Sequence of chain 1.E:
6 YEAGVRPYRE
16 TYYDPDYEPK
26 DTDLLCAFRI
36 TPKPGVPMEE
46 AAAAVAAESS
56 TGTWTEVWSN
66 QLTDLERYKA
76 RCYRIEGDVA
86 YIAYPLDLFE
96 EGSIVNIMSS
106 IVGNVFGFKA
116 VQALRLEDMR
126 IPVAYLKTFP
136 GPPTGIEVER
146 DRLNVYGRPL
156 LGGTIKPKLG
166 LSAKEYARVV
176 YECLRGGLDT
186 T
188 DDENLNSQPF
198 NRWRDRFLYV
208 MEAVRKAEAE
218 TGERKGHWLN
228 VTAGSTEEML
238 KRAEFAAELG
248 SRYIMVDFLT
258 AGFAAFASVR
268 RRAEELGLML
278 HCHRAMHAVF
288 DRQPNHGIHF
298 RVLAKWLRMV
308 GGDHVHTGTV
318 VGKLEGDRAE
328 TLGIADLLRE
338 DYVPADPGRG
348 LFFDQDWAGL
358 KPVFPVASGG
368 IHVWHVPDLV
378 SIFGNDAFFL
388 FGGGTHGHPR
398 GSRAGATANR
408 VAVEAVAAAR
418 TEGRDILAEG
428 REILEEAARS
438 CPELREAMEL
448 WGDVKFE

Sequence of chain 2.H:
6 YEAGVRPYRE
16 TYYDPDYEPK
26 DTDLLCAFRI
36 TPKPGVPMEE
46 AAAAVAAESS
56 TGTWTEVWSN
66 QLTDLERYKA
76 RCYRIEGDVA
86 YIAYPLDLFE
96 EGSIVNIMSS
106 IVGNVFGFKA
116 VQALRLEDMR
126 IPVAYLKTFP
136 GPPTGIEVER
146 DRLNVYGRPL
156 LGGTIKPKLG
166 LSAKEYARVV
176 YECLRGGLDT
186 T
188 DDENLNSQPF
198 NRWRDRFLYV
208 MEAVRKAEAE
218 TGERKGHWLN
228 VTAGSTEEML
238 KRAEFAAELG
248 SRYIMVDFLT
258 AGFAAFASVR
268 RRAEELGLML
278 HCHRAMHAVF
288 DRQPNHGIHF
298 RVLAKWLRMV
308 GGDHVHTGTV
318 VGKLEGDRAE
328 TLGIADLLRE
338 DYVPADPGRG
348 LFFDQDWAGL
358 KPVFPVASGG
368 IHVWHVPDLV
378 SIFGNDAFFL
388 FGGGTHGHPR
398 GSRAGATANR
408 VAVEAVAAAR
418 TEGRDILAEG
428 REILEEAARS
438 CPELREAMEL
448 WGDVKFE

This small molecule binds to this protein.
Small molecule (SMILES): O=C(O)[C@@](O)(COP(=O)(O)O)[C@H](O)[C@H](O)COP(=O)(O)O

Binding-site contacts:
Ligand atom O2 contacts residue MG1 of chain 2.X at 2.4 Å.
Ligand atom C2 contacts residue MG1 of chain 2.X at 2.9 Å.
Ligand atom O7 contacts residue LYS320 of chain 2.H at 3.0 Å (salt-bridge).
Ligand atom O2P contacts residue GLY390 of chain 2.H at 2.7 Å (h-bond).
Ligand atom O4 contacts residue SER365 of chain 2.H at 3.0 Å (h-bond).
Ligand atom O6 contacts residue ASP189 of chain 2.H at 2.9 Å (salt-bridge).
Ligand atom O1P contacts residue GLY366 of chain 2.H at 3.5 Å.
Ligand atom O4P contacts residue ARG281 of chain 2.H at 3.1 Å (salt-bridge).
Ligand atom O1P contacts residue TRP59 of chain 1.E at 3.3 Å.
Ligand atom O2 contacts residue THR159 of chain 2.H at 2.9 Å (h-bond).
Ligand atom O1 contacts residue LYS161 of chain 2.H at 3.1 Å (salt-bridge).
Ligand atom O2 contacts residue ASP189 of chain 2.H at 3.2 Å (salt-bridge).
Ligand atom O2 contacts residue KCX187 of chain 2.H at 3.3 Å (h-bond).
Ligand atom O2P contacts residue THR58 of chain 1.E at 2.6 Å (h-bond).
Ligand atom C contacts residue ASN109 of chain 1.E at 3.5 Å.
Ligand atom O7 contacts residue GLU53 of chain 1.E at 3.5 Å (salt-bridge).
Ligand atom O6 contacts residue ASN109 of chain 1.E at 3.1 Å (h-bond).
Ligand atom O6 contacts residue LYS163 of chain 2.H at 2.9 Å (salt-bridge).
Ligand atom O6 contacts residue GLU190 of chain 2.H at 3.1 Å (salt-bridge).
Ligand atom C contacts residue LYS161 of chain 2.H at 3.5 Å.
Ligand atom O3 contacts residue ASN109 of chain 1.E at 3.4 Å (h-bond).
Ligand atom O2P contacts residue LYS161 of chain 2.H at 3.4 Å.
Ligand atom O5P contacts residue ARG281 of chain 2.H at 2.7 Å (salt-bridge).
Ligand atom O3 contacts residue KCX187 of chain 2.H at 2.5 Å (h-bond).
Ligand atom O1P contacts residue LYS320 of chain 2.H at 2.9 Å (salt-bridge).
Ligand atom O3P contacts residue GLY389 of chain 2.H at 2.9 Å (h-bond).
Ligand atom O6P contacts residue HIS313 of chain 2.H at 2.6 Å (h-bond).
Ligand atom C contacts residue MG1 of chain 2.X at 2.9 Å.
Ligand atom O3 contacts residue GLU190 of chain 2.H at 3.0 Å (salt-bridge).
Ligand atom O1P contacts residue GLY367 of chain 2.H at 2.9 Å (h-bond).
Ligand atom O6 contacts residue LYS161 of chain 2.H at 3.4 Å (salt-bridge).
Ligand atom O5 contacts residue LEU321 of chain 2.H at 3.4 Å.
Ligand atom O2 contacts residue LYS161 of chain 2.H at 2.9 Å (salt-bridge).
Ligand atom O6 contacts residue MG1 of chain 2.X at 2.1 Å.
Ligand atom O6P contacts residue SER365 of chain 2.H at 3.3 Å (h-bond).
Ligand atom O3 contacts residue HIS280 of chain 2.H at 3.0 Å (h-bond).
Ligand atom O4 contacts residue GLY366 of chain 2.H at 3.1 Å.
Ligand atom O3 contacts residue MG1 of chain 2.X at 2.2 Å.
Ligand atom C3 contacts residue KCX187 of chain 2.H at 3.0 Å.
Ligand atom C3 contacts residue MG1 of chain 2.X at 3.0 Å.